Binding-site contacts:
Ligand atom O7 contacts residue ASN1134 of chain 1.C at 2.2 Å (h-bond).
Ligand atom C7 contacts residue ASN1134 of chain 1.C at 3.2 Å.
Ligand atom C1 contacts residue ASN1134 of chain 1.C at 3.1 Å.
Ligand atom N2 contacts residue ASN1134 of chain 1.C at 3.6 Å (h-bond).
Ligand atom C2 contacts residue ASN1134 of chain 1.C at 3.1 Å.
Ligand atom O5 contacts residue ASN1134 of chain 1.C at 3.5 Å (h-bond).
Ligand atom C3 contacts residue ASN1134 of chain 1.C at 4.5 Å.
Ligand atom C8 contacts residue ILE1132 of chain 1.C at 4.2 Å (hydrophobic).

Sequence of chain 1.C:
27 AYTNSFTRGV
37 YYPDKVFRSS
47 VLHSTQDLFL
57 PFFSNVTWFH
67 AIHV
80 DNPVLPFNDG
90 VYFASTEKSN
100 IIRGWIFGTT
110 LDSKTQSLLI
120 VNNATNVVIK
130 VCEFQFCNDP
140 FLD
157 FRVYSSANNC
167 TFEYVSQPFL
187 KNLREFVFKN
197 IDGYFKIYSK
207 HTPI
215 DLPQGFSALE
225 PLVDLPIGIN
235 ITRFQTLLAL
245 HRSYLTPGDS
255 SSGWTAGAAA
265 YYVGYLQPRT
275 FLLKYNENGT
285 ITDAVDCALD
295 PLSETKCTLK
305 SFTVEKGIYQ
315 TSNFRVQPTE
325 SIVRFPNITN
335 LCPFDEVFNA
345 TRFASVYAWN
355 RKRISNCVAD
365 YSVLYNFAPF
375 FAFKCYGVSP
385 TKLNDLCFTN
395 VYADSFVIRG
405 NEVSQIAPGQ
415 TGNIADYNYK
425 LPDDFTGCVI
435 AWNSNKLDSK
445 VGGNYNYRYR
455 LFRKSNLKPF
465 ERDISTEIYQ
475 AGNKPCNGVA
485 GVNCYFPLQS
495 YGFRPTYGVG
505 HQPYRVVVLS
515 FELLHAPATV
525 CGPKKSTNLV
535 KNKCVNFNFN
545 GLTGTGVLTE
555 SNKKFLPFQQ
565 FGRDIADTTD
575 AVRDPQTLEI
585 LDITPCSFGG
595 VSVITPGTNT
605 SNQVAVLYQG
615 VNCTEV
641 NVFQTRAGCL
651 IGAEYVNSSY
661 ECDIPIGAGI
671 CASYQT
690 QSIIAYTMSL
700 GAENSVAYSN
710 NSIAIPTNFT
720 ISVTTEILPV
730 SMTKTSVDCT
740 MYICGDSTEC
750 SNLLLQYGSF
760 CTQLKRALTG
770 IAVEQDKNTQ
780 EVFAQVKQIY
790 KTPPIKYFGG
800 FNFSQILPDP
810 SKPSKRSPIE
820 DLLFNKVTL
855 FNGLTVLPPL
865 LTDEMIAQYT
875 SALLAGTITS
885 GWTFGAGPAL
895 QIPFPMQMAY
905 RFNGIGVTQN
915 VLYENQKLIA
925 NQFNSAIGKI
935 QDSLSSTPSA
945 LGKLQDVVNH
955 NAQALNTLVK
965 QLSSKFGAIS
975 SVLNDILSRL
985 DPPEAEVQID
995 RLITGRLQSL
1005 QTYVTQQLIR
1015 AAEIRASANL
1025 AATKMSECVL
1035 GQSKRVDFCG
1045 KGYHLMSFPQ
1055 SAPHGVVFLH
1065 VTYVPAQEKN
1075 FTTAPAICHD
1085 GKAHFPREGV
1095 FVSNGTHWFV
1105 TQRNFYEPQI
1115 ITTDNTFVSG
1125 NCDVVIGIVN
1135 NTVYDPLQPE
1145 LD

This protein binds this small molecule.
Small molecule (SMILES): CC(=O)N[C@@H]1[C@@H](O)[C@H](O)[C@@H](CO)O[C@H]1O